Binding-site contacts:
Ligand atom C1 contacts residue ASN154 of chain 54.A at 1.4 Å.
Ligand atom C2 contacts residue MET151 of chain 54.A at 4.2 Å (hydrophobic).
Ligand atom O5 contacts residue MET151 of chain 54.A at 3.9 Å.
Ligand atom O6 contacts residue THR156 of chain 54.A at 4.5 Å.
Ligand atom C6 contacts residue THR156 of chain 54.A at 4.0 Å.
Ligand atom C6 contacts residue THR156 of chain 54.A at 3.7 Å.
Ligand atom N2 contacts residue GLY150 of chain 54.A at 3.5 Å (h-bond).
Ligand atom C5 contacts residue THR156 of chain 54.A at 3.9 Å.
Ligand atom C8 contacts residue THR156 of chain 54.A at 4.5 Å.
Ligand atom C8 contacts residue ASN157 of chain 54.A at 3.9 Å.
Ligand atom N2 contacts residue ASN154 of chain 54.A at 2.9 Å (h-bond).
Ligand atom O6 contacts residue MET151 of chain 54.A at 4.2 Å.
Ligand atom C7 contacts residue GLY150 of chain 54.A at 3.1 Å.
Ligand atom O7 contacts residue HIS148 of chain 54.A at 3.6 Å (h-bond).
Ligand atom O7 contacts residue GLY150 of chain 54.A at 2.9 Å (h-bond).
Ligand atom C1 contacts residue MET151 of chain 54.A at 4.1 Å (hydrophobic).
Ligand atom O5 contacts residue THR156 of chain 54.A at 4.0 Å.
Ligand atom O7 contacts residue ASN154 of chain 54.A at 4.0 Å.
Ligand atom C4 contacts residue ASN154 of chain 54.A at 4.2 Å.
Ligand atom C1 contacts residue GLY150 of chain 54.A at 3.9 Å.
Ligand atom O5 contacts residue ASN157 of chain 54.A at 4.3 Å.
Ligand atom C7 contacts residue ASN154 of chain 54.A at 3.7 Å.
Ligand atom C6 contacts residue ASP161 of chain 54.A at 3.6 Å.
Ligand atom C5 contacts residue MET151 of chain 54.A at 3.8 Å (hydrophobic).
Ligand atom C4 contacts residue MET151 of chain 54.A at 3.9 Å (hydrophobic).
Ligand atom C8 contacts residue GLY150 of chain 54.A at 3.8 Å.
Ligand atom O5 contacts residue ASN154 of chain 54.A at 2.3 Å (h-bond).
Ligand atom C2 contacts residue GLY150 of chain 54.A at 3.8 Å.
Ligand atom O5 contacts residue THR156 of chain 54.A at 4.0 Å.
Ligand atom C2 contacts residue ASN154 of chain 54.A at 2.4 Å.
Ligand atom C3 contacts residue MET151 of chain 54.A at 4.0 Å (hydrophobic).
Ligand atom C3 contacts residue ASN154 of chain 54.A at 3.8 Å.
Ligand atom C1 contacts residue THR156 of chain 54.A at 4.3 Å.
Ligand atom C6 contacts residue MET151 of chain 54.A at 4.5 Å (hydrophobic).
Ligand atom C5 contacts residue ASN154 of chain 54.A at 3.6 Å.
Ligand atom C5 contacts residue THR156 of chain 54.A at 4.2 Å.
Ligand atom O7 contacts residue THR156 of chain 54.A at 4.5 Å.
Ligand atom C6 contacts residue ASN157 of chain 54.A at 3.5 Å.

Sequence of chain 54.A:
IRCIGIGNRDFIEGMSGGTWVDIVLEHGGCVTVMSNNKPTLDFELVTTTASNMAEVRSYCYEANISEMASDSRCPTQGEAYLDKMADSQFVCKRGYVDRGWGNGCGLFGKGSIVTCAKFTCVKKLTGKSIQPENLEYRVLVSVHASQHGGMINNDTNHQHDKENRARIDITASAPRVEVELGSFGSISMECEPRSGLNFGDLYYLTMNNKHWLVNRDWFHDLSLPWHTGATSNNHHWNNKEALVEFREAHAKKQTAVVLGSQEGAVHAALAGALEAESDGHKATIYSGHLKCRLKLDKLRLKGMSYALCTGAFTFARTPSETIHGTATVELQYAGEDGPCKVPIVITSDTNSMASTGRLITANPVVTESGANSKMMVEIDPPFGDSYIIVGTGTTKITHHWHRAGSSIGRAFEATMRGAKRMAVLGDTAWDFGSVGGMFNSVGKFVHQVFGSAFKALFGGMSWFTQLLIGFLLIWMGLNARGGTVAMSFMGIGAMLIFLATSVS

This small molecule binds to this protein.
Small molecule (SMILES): CC(=O)N[C@H]1[C@H](O[C@H]2[C@H](O)[C@@H](NC(C)=O)CO[C@@H]2CO[C@@H]2O[C@@H](C)[C@@H](O)[C@@H](O)[C@@H]2O)O[C@H](CO)[C@@H](O)[C@@H]1O